This small molecule binds to this protein.
Small molecule (SMILES): CC(=O)N[C@@H]1[C@@H](O)[C@H](O)[C@@H](CO)O[C@H]1O

Binding-site contacts:
Ligand atom C8 contacts residue THR60 of chain 2.A at 3.4 Å.
Ligand atom O3 contacts residue ASN58 of chain 2.A at 4.1 Å.
Ligand atom C6 contacts residue GLY648 of chain 2.A at 4.1 Å.
Ligand atom N2 contacts residue THR60 of chain 2.A at 4.2 Å.
Ligand atom C8 contacts residue PHE62 of chain 2.A at 4.4 Å (hydrophobic).
Ligand atom C3 contacts residue ALA59 of chain 2.A at 3.7 Å (hydrophobic).
Ligand atom C7 contacts residue ALA59 of chain 2.A at 3.7 Å (hydrophobic).
Ligand atom C6 contacts residue SER646 of chain 2.A at 3.8 Å.
Ligand atom C4 contacts residue ASN644 of chain 2.A at 4.2 Å.
Ligand atom C1 contacts residue ALA59 of chain 2.A at 4.1 Å (hydrophobic).
Ligand atom O5 contacts residue ASN644 of chain 2.A at 2.3 Å (h-bond).
Ligand atom O7 contacts residue ASN644 of chain 2.A at 3.1 Å (h-bond).
Ligand atom N2 contacts residue ALA59 of chain 2.A at 2.9 Å (h-bond).
Ligand atom O6 contacts residue SER646 of chain 2.A at 4.4 Å.
Ligand atom C3 contacts residue ASN58 of chain 2.A at 4.0 Å.
Ligand atom C3 contacts residue ASN644 of chain 2.A at 3.8 Å.
Ligand atom C1 contacts residue ASN644 of chain 2.A at 1.4 Å.
Ligand atom O5 contacts residue SER646 of chain 2.A at 3.7 Å.
Ligand atom C7 contacts residue ASN644 of chain 2.A at 3.2 Å.
Ligand atom C8 contacts residue ASN644 of chain 2.A at 4.4 Å.
Ligand atom C2 contacts residue ASN644 of chain 2.A at 2.5 Å.
Ligand atom C1 contacts residue SER646 of chain 2.A at 4.0 Å.
Ligand atom C5 contacts residue ALA59 of chain 2.A at 4.4 Å (hydrophobic).
Ligand atom C2 contacts residue ALA59 of chain 2.A at 3.7 Å (hydrophobic).
Ligand atom O4 contacts residue ASN58 of chain 2.A at 3.9 Å.
Ligand atom O3 contacts residue THR60 of chain 2.A at 4.3 Å.
Ligand atom C5 contacts residue ASN644 of chain 2.A at 3.6 Å.
Ligand atom N2 contacts residue ASN644 of chain 2.A at 3.0 Å (h-bond).
Ligand atom C5 contacts residue SER646 of chain 2.A at 3.7 Å.
Ligand atom O3 contacts residue ALA59 of chain 2.A at 4.2 Å.
Ligand atom C8 contacts residue ALA59 of chain 2.A at 3.6 Å (hydrophobic).

Sequence of chain 2.A:
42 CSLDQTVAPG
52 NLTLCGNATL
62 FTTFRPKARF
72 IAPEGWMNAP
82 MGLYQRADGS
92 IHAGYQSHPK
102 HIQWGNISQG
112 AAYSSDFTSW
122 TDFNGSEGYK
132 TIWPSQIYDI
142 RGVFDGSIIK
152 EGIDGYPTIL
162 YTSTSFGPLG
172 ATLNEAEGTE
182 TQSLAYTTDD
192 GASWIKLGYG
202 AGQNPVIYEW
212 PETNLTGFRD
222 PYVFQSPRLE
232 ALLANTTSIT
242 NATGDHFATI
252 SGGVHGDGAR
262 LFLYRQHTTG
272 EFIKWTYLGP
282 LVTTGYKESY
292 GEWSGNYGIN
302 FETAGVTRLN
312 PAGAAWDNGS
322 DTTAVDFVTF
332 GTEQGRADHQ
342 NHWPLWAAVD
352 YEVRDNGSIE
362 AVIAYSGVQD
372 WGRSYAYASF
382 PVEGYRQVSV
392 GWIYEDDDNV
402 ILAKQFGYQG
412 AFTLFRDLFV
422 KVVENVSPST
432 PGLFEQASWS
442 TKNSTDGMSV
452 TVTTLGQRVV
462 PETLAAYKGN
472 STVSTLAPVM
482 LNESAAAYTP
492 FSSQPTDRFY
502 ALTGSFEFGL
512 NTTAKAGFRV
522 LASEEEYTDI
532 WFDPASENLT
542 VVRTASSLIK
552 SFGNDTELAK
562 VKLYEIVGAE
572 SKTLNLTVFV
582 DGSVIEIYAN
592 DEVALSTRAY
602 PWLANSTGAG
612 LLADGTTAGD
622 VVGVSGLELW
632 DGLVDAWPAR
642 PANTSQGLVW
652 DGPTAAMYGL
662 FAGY